A small-molecule ligand and the protein it binds are described below.
Small molecule (SMILES): CC(=O)N[C@@H]1[C@@H](O)[C@H](O)[C@@H](CO)O[C@H]1O

Binding-site contacts:
Ligand atom O6 contacts residue ASN200 of chain 46.E at 3.0 Å (h-bond).
Ligand atom C6 contacts residue SER197 of chain 46.E at 4.3 Å.
Ligand atom C4 contacts residue ASN200 of chain 46.E at 3.8 Å.
Ligand atom C1 contacts residue ASN200 of chain 46.E at 1.4 Å.
Ligand atom C7 contacts residue ASN200 of chain 46.E at 3.6 Å.
Ligand atom N2 contacts residue ASN200 of chain 46.E at 3.3 Å (h-bond).
Ligand atom C8 contacts residue LEU192 of chain 46.E at 3.7 Å (hydrophobic).
Ligand atom C6 contacts residue ASN200 of chain 46.E at 3.3 Å.
Ligand atom O5 contacts residue SER197 of chain 46.E at 4.0 Å.
Ligand atom O7 contacts residue ASN200 of chain 46.E at 3.3 Å (h-bond).
Ligand atom C7 contacts residue LEU192 of chain 46.E at 3.8 Å (hydrophobic).
Ligand atom C1 contacts residue LEU192 of chain 46.E at 3.9 Å (hydrophobic).
Ligand atom C6 contacts residue LEU199 of chain 46.E at 4.1 Å (hydrophobic).
Ligand atom C2 contacts residue ASN200 of chain 46.E at 2.5 Å.
Ligand atom C8 contacts residue VAL205 of chain 46.E at 3.7 Å (hydrophobic).
Ligand atom O5 contacts residue ASN200 of chain 46.E at 2.5 Å (h-bond).
Ligand atom C5 contacts residue ASN200 of chain 46.E at 3.3 Å.
Ligand atom C2 contacts residue LEU192 of chain 46.E at 4.3 Å (hydrophobic).
Ligand atom O7 contacts residue LYS203 of chain 46.E at 4.0 Å.
Ligand atom N2 contacts residue LEU192 of chain 46.E at 3.5 Å.
Ligand atom C3 contacts residue ASN200 of chain 46.E at 3.7 Å.
Ligand atom C5 contacts residue SER197 of chain 46.E at 4.2 Å.

Sequence of chain 46.E:
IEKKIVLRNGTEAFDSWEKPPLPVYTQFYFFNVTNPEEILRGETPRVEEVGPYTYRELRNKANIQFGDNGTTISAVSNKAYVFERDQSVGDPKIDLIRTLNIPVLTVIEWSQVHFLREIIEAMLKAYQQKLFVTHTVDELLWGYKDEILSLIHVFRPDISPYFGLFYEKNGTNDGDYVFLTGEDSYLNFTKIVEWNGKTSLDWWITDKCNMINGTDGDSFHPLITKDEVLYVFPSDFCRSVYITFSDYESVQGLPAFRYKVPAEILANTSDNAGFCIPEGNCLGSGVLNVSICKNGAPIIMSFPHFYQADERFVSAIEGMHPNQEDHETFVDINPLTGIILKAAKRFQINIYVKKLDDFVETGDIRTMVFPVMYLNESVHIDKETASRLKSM